A protein and the small-molecule ligand that binds it are described below.
Small molecule (SMILES): CC(=O)N[C@@H]1[C@@H](O)[C@H](O)[C@@H](CO)O[C@H]1O

Binding-site contacts:
Ligand atom O4 contacts residue TYR263 of chain 1.A at 4.4 Å.
Ligand atom C6 contacts residue ASN265 of chain 1.A at 4.3 Å.
Ligand atom C5 contacts residue TYR263 of chain 1.A at 4.2 Å (hydrophobic).
Ligand atom C5 contacts residue ASN265 of chain 1.A at 3.5 Å.
Ligand atom C3 contacts residue ASN265 of chain 1.A at 3.9 Å.
Ligand atom N2 contacts residue ASN265 of chain 1.A at 3.1 Å (h-bond).
Ligand atom C1 contacts residue ASN265 of chain 1.A at 1.4 Å.
Ligand atom O5 contacts residue ASN265 of chain 1.A at 2.2 Å (h-bond).
Ligand atom C4 contacts residue ASN265 of chain 1.A at 4.2 Å.
Ligand atom C2 contacts residue ASN265 of chain 1.A at 2.6 Å.
Ligand atom O6 contacts residue ASN265 of chain 1.A at 4.1 Å.
Ligand atom C1 contacts residue TYR263 of chain 1.A at 4.5 Å (hydrophobic).
Ligand atom C7 contacts residue ASN265 of chain 1.A at 4.4 Å.

Sequence of chain 1.A:
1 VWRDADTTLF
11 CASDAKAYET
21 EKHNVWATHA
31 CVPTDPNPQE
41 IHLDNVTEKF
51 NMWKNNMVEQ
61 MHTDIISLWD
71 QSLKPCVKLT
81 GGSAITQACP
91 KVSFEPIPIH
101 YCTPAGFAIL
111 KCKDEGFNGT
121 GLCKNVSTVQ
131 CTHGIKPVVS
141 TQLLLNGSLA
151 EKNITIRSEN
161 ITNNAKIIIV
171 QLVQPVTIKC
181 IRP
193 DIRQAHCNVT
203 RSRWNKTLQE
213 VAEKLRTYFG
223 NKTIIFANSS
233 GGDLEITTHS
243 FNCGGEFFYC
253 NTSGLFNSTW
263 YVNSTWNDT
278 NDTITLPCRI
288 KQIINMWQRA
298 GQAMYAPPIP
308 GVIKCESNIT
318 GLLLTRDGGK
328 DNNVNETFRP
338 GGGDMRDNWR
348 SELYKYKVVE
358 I